Sequence of chain 1.B:
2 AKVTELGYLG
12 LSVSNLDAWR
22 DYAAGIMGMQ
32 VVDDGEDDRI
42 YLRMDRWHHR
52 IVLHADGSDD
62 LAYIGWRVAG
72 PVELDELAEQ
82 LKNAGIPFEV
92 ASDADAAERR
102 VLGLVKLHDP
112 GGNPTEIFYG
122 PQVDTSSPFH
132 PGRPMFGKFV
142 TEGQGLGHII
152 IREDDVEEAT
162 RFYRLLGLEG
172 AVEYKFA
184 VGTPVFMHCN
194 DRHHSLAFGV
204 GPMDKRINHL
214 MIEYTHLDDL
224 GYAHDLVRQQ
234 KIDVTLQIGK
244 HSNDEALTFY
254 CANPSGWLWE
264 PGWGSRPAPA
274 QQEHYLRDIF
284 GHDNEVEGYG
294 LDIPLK

A protein and the small-molecule ligand that binds it are described below.
Small molecule (SMILES): Cc1cccc(O)c1O

Binding-site contacts:
Ligand atom OA1 contacts residue PHE189 of chain 1.B at 3.9 Å.
Ligand atom OA1 contacts residue HIS197 of chain 1.B at 3.3 Å (h-bond).
Ligand atom CA6 contacts residue ASN246 of chain 1.B at 2.9 Å.
Ligand atom CA5 contacts residue HIS244 of chain 1.B at 2.9 Å.
Ligand atom OA2 contacts residue HIS197 of chain 1.B at 4.1 Å.
Ligand atom CA3 contacts residue TYR253 of chain 1.B at 3.7 Å (hydrophobic).
Ligand atom OA2 contacts residue HIS149 of chain 1.B at 4.0 Å.
Ligand atom CA4 contacts residue PHE189 of chain 1.B at 4.2 Å (hydrophobic).
Ligand atom CA5 contacts residue TYR175 of chain 1.B at 3.3 Å (hydrophobic).
Ligand atom CB3 contacts residue TYR253 of chain 1.B at 3.4 Å (hydrophobic).
Ligand atom CA6 contacts residue TYR175 of chain 1.B at 3.5 Å (hydrophobic).
Ligand atom CA5 contacts residue ASN246 of chain 1.B at 4.1 Å.
Ligand atom CA1 contacts residue ASN246 of chain 1.B at 3.3 Å.
Ligand atom OA2 contacts residue HIS212 of chain 1.B at 4.0 Å.
Ligand atom CA1 contacts residue HIS244 of chain 1.B at 3.3 Å.
Ligand atom OA1 contacts residue FE1 of chain 1.I at 4.3 Å.
Ligand atom CA2 contacts residue HIS244 of chain 1.B at 3.5 Å.
Ligand atom OA1 contacts residue ASP247 of chain 1.B at 3.1 Å (salt-bridge).
Ligand atom CA2 contacts residue FE1 of chain 1.I at 3.5 Å.
Ligand atom CA2 contacts residue PHE189 of chain 1.B at 3.8 Å (hydrophobic).
Ligand atom CA5 contacts residue ASP281 of chain 1.B at 4.2 Å.
Ligand atom CA6 contacts residue HIS244 of chain 1.B at 3.0 Å.
Ligand atom CA1 contacts residue PHE189 of chain 1.B at 3.7 Å (hydrophobic).
Ligand atom OA2 contacts residue HIS244 of chain 1.B at 4.0 Å.
Ligand atom OA2 contacts residue PHE189 of chain 1.B at 4.0 Å.
Ligand atom CA3 contacts residue HIS244 of chain 1.B at 3.4 Å.
Ligand atom OA1 contacts residue ASN246 of chain 1.B at 2.9 Å (h-bond).
Ligand atom OA1 contacts residue HIS244 of chain 1.B at 3.7 Å.
Ligand atom CA6 contacts residue PHE189 of chain 1.B at 4.1 Å (hydrophobic).
Ligand atom CA1 contacts residue ASP247 of chain 1.B at 4.3 Å.
Ligand atom CB3 contacts residue ILE151 of chain 1.B at 4.2 Å (hydrophobic).
Ligand atom CB3 contacts residue HIS244 of chain 1.B at 4.0 Å.
Ligand atom CA3 contacts residue PHE189 of chain 1.B at 4.2 Å (hydrophobic).
Ligand atom CA2 contacts residue TYR253 of chain 1.B at 3.5 Å (hydrophobic).
Ligand atom CA4 contacts residue HIS244 of chain 1.B at 3.2 Å.
Ligand atom OA2 contacts residue TYR253 of chain 1.B at 3.1 Å (h-bond).
Ligand atom CA1 contacts residue HIS197 of chain 1.B at 4.3 Å.
Ligand atom CA5 contacts residue PHE189 of chain 1.B at 4.2 Å (hydrophobic).
Ligand atom CB3 contacts residue LEU294 of chain 1.B at 4.3 Å (hydrophobic).
Ligand atom OA2 contacts residue FE1 of chain 1.I at 2.2 Å.